Sequence of chain 2.B:
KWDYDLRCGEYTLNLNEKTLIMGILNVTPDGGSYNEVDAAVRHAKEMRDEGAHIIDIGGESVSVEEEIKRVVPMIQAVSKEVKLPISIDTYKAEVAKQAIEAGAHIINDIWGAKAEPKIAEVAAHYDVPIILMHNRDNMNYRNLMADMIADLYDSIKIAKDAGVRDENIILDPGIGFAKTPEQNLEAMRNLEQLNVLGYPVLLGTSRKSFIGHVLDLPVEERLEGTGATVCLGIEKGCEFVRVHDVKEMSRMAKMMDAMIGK

A protein and the small-molecule ligand that binds it are described below.
Small molecule (SMILES): Nc1nc2ncc(COP(=O)(O)O)nc2c(=O)[nH]1

Binding-site contacts:
Ligand atom C6 contacts residue ARG274 of chain 2.B at 3.7 Å.
Ligand atom N1 contacts residue ILE142 of chain 2.B at 3.6 Å.
Ligand atom O1P contacts residue ARG274 of chain 2.B at 3.5 Å (salt-bridge).
Ligand atom C4 contacts residue ASP204 of chain 2.B at 3.8 Å.
Ligand atom N1 contacts residue ARG274 of chain 2.B at 3.7 Å.
Ligand atom N8 contacts residue ARG274 of chain 2.B at 3.5 Å.
Ligand atom N5 contacts residue ARG274 of chain 2.B at 3.7 Å.
Ligand atom C2 contacts residue ASP204 of chain 2.B at 3.1 Å.
Ligand atom C8A contacts residue ARG274 of chain 2.B at 3.7 Å.
Ligand atom N8 contacts residue ILE142 of chain 2.B at 3.5 Å.
Ligand atom N2 contacts residue ASP204 of chain 2.B at 2.8 Å (salt-bridge).
Ligand atom C8A contacts residue ILE142 of chain 2.B at 3.5 Å (hydrophobic).
Ligand atom C7 contacts residue ASP121 of chain 2.B at 3.5 Å.
Ligand atom N8 contacts residue ASP121 of chain 2.B at 2.9 Å (salt-bridge).
Ligand atom N2 contacts residue ASN140 of chain 2.B at 2.8 Å (h-bond).
Ligand atom O10 contacts residue ARG274 of chain 2.B at 3.7 Å.
Ligand atom N5 contacts residue PHE209 of chain 2.B at 3.3 Å.
Ligand atom C2 contacts residue ARG274 of chain 2.B at 3.8 Å.
Ligand atom C7 contacts residue ARG274 of chain 2.B at 3.6 Å.
Ligand atom N5 contacts residue LYS240 of chain 2.B at 2.9 Å (salt-bridge).
Ligand atom C6 contacts residue PHE209 of chain 2.B at 3.5 Å (hydrophobic).
Ligand atom O4 contacts residue MET165 of chain 2.B at 3.9 Å.
Ligand atom O3P contacts residue HIS276 of chain 2.B at 3.5 Å.
Ligand atom C4 contacts residue MET165 of chain 2.B at 3.6 Å (hydrophobic).
Ligand atom C9 contacts residue PHE209 of chain 2.B at 3.6 Å (hydrophobic).
Ligand atom C8A contacts residue ASP121 of chain 2.B at 3.9 Å.
Ligand atom C4 contacts residue LYS240 of chain 2.B at 3.6 Å.
Ligand atom O10 contacts residue LYS240 of chain 2.B at 3.8 Å.
Ligand atom C6 contacts residue LYS240 of chain 2.B at 3.9 Å.
Ligand atom C4A contacts residue PHE209 of chain 2.B at 3.8 Å (hydrophobic).
Ligand atom N3 contacts residue ASP204 of chain 2.B at 2.7 Å (salt-bridge).
Ligand atom C4A contacts residue LYS240 of chain 2.B at 3.7 Å.
Ligand atom O4 contacts residue GLY236 of chain 2.B at 3.2 Å (h-bond).
Ligand atom N2 contacts residue ILE163 of chain 2.B at 3.9 Å.
Ligand atom N3 contacts residue MET165 of chain 2.B at 3.6 Å (h-bond).
Ligand atom O4 contacts residue LYS240 of chain 2.B at 2.8 Å (salt-bridge).
Ligand atom N1 contacts residue ASN140 of chain 2.B at 3.4 Å (h-bond).
Ligand atom C4A contacts residue ARG274 of chain 2.B at 3.7 Å.
Ligand atom C2 contacts residue ASN140 of chain 2.B at 3.7 Å.
Ligand atom N2 contacts residue LEU234 of chain 2.B at 3.7 Å.